Sequence of chain 1.C:
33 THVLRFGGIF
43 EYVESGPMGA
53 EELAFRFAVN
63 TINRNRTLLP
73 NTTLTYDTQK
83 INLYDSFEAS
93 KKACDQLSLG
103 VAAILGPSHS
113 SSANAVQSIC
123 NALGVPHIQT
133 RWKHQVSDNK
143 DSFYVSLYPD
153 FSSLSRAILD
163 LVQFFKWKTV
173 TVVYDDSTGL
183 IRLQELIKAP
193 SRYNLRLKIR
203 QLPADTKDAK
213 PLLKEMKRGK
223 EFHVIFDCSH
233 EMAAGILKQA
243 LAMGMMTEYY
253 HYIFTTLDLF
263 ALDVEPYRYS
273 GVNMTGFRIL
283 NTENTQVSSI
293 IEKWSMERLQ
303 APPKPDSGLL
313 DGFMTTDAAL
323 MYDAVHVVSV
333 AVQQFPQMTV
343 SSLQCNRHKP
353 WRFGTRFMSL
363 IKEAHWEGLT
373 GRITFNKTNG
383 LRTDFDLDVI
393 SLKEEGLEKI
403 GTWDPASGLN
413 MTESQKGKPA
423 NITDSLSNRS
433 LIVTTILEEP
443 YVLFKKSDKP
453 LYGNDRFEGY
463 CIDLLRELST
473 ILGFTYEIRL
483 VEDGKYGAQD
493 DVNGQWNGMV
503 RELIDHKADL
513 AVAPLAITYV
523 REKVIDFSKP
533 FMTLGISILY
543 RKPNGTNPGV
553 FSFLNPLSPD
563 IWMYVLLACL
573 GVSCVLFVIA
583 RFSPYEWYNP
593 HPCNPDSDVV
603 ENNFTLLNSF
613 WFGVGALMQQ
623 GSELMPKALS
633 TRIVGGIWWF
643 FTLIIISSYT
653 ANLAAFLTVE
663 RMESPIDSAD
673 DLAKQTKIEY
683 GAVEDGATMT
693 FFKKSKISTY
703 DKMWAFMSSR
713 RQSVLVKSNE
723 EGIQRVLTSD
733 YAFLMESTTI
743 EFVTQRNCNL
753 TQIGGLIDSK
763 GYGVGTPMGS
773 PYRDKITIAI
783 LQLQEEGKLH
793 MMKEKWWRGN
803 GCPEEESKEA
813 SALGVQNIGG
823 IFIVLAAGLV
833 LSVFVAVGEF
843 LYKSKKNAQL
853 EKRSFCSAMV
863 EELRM

This small molecule binds to this protein.
Small molecule (SMILES): CC(=O)N[C@@H]1[C@@H](O)[C@H](O)[C@@H](CO)O[C@H]1O

Binding-site contacts:
Ligand atom C2 contacts residue ASN275 of chain 1.C at 3.5 Å.
Ligand atom C7 contacts residue ASN275 of chain 1.C at 3.9 Å.
Ligand atom N2 contacts residue VAL274 of chain 1.C at 4.4 Å.
Ligand atom C8 contacts residue ASN275 of chain 1.C at 3.4 Å.
Ligand atom C6 contacts residue PRO421 of chain 1.C at 3.7 Å (hydrophobic).
Ligand atom C8 contacts residue HIS253 of chain 1.C at 3.8 Å.
Ligand atom C1 contacts residue ASN275 of chain 1.C at 2.1 Å.
Ligand atom C7 contacts residue HIS253 of chain 1.C at 3.4 Å.
Ligand atom C8 contacts residue GLU250 of chain 1.C at 3.1 Å.
Ligand atom C7 contacts residue VAL274 of chain 1.C at 4.5 Å (hydrophobic).
Ligand atom O5 contacts residue ASN275 of chain 1.C at 2.8 Å (h-bond).
Ligand atom C8 contacts residue VAL274 of chain 1.C at 3.5 Å (hydrophobic).
Ligand atom C5 contacts residue ASN275 of chain 1.C at 4.0 Å.
Ligand atom O6 contacts residue PRO421 of chain 1.C at 3.3 Å.
Ligand atom N2 contacts residue HIS253 of chain 1.C at 4.2 Å.
Ligand atom C8 contacts residue GLY273 of chain 1.C at 3.8 Å.
Ligand atom O7 contacts residue HIS253 of chain 1.C at 3.0 Å (h-bond).
Ligand atom C7 contacts residue GLU250 of chain 1.C at 4.1 Å.
Ligand atom C7 contacts residue TYR252 of chain 1.C at 4.4 Å (hydrophobic).
Ligand atom C8 contacts residue TYR252 of chain 1.C at 3.1 Å (hydrophobic).
Ligand atom N2 contacts residue ASN275 of chain 1.C at 3.8 Å.
Ligand atom C5 contacts residue PRO421 of chain 1.C at 4.2 Å (hydrophobic).
Ligand atom O4 contacts residue PRO421 of chain 1.C at 4.4 Å.
Ligand atom N2 contacts residue GLY273 of chain 1.C at 4.2 Å.